Sequence of chain 3.A:
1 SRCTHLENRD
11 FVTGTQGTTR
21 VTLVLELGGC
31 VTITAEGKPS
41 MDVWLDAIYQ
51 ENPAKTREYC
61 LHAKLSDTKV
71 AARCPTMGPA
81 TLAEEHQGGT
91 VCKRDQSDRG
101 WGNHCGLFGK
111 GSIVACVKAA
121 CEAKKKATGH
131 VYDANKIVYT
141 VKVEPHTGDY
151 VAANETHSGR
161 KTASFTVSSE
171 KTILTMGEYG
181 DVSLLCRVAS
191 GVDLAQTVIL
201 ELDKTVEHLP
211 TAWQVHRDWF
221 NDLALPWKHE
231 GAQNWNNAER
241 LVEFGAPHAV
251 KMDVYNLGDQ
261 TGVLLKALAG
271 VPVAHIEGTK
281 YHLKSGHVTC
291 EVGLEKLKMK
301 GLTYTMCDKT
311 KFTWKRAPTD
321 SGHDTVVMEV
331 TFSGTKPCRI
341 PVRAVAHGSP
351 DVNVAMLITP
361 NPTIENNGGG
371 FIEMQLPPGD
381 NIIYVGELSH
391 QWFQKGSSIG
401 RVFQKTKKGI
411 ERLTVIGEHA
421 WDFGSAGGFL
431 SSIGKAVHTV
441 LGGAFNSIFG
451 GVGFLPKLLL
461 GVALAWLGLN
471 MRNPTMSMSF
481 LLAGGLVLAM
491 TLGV

Binding-site contacts:
Ligand atom C5 contacts residue HIS104 of chain 3.B at 3.2 Å.
Ligand atom N2 contacts residue ASN154 of chain 3.A at 2.9 Å (h-bond).
Ligand atom C1 contacts residue HIS104 of chain 3.B at 3.7 Å.
Ligand atom O5 contacts residue HIS104 of chain 3.B at 3.1 Å.
Ligand atom C6 contacts residue VAL250 of chain 3.B at 4.3 Å (hydrophobic).
Ligand atom C4 contacts residue HIS104 of chain 3.B at 4.5 Å.
Ligand atom C6 contacts residue HIS104 of chain 3.B at 3.5 Å.
Ligand atom C3 contacts residue ASN154 of chain 3.A at 3.8 Å.
Ligand atom C8 contacts residue ASN154 of chain 3.A at 3.7 Å.
Ligand atom C4 contacts residue ASN154 of chain 3.A at 4.2 Å.
Ligand atom C2 contacts residue ASN154 of chain 3.A at 2.4 Å.
Ligand atom O7 contacts residue ASN154 of chain 3.A at 3.4 Å (h-bond).
Ligand atom C1 contacts residue ASN154 of chain 3.A at 1.4 Å.
Ligand atom C5 contacts residue ASN154 of chain 3.A at 3.6 Å.
Ligand atom O5 contacts residue ASN154 of chain 3.A at 2.3 Å (h-bond).
Ligand atom C8 contacts residue HIS104 of chain 3.B at 4.5 Å.
Ligand atom C7 contacts residue ASN154 of chain 3.A at 3.4 Å.

Sequence of chain 3.B:
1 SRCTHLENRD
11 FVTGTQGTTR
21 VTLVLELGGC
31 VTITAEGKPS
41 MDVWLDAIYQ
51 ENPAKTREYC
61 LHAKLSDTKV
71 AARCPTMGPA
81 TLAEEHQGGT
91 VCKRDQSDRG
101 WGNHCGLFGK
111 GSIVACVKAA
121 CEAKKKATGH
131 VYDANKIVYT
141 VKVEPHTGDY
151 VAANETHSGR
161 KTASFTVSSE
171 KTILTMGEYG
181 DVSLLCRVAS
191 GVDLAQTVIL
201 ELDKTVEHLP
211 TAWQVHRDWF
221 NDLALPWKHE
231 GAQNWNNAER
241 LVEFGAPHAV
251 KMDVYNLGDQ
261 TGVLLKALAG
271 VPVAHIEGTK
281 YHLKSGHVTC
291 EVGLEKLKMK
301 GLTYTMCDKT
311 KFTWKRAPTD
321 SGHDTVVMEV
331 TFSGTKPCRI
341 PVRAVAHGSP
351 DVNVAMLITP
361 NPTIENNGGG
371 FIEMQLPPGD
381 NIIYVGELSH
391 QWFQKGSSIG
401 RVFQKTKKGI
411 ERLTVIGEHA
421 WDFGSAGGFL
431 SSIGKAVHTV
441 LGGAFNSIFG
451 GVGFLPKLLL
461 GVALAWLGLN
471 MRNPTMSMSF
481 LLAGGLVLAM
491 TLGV

This protein binds this small molecule.
Small molecule (SMILES): CC(=O)N[C@H]1[C@H](O[C@H]2[C@H](O)[C@@H](NC(C)=O)CO[C@@H]2CO[C@@H]2O[C@@H](C)[C@@H](O)[C@@H](O)[C@@H]2O)O[C@H](CO)[C@@H](O)[C@@H]1O